Sequence of chain 1.B:
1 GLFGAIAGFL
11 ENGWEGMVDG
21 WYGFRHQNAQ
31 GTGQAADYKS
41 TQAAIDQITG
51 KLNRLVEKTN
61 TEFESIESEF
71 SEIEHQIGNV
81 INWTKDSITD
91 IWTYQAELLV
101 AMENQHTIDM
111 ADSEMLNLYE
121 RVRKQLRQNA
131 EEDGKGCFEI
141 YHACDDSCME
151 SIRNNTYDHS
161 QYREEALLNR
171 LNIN

The protein below binds the small molecule below.
Small molecule (SMILES): CC(=O)N[C@@H]1[C@@H](O)[C@H](O)[C@@H](CO)O[C@H]1O

Sequence of chain 1.C:
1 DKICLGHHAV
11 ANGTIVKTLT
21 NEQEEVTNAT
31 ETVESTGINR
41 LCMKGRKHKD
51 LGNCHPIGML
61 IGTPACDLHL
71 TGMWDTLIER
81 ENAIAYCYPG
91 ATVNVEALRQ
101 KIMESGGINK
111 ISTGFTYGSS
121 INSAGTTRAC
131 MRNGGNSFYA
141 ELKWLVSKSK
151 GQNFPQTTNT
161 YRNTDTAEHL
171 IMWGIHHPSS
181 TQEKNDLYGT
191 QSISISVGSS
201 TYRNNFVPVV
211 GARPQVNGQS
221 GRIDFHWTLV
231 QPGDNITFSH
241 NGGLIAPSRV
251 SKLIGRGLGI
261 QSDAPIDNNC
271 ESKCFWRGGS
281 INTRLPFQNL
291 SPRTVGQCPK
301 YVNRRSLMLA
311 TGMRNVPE

Binding-site contacts:
Ligand atom O7 contacts residue ASN79 of chain 1.B at 2.7 Å (h-bond).
Ligand atom C2 contacts residue ASN82 of chain 1.B at 2.3 Å.
Ligand atom N2 contacts residue ASN82 of chain 1.B at 2.8 Å (h-bond).
Ligand atom C8 contacts residue GLY78 of chain 1.B at 3.9 Å.
Ligand atom C8 contacts residue ASN79 of chain 1.B at 3.4 Å.
Ligand atom O7 contacts residue GLU64 of chain 1.D at 4.3 Å.
Ligand atom C4 contacts residue ASN82 of chain 1.B at 4.2 Å.
Ligand atom C8 contacts residue HIS75 of chain 1.B at 3.4 Å.
Ligand atom O7 contacts residue ASN82 of chain 1.B at 3.5 Å (h-bond).
Ligand atom C3 contacts residue ASN82 of chain 1.B at 3.7 Å.
Ligand atom C7 contacts residue GLU104 of chain 1.C at 4.3 Å.
Ligand atom C7 contacts residue GLY78 of chain 1.B at 4.5 Å.
Ligand atom C8 contacts residue ASN82 of chain 1.B at 4.5 Å.
Ligand atom O7 contacts residue GLU104 of chain 1.C at 3.1 Å (salt-bridge).
Ligand atom C7 contacts residue ASN82 of chain 1.B at 3.4 Å.
Ligand atom O7 contacts residue HIS75 of chain 1.B at 4.2 Å.
Ligand atom N2 contacts residue ASN79 of chain 1.B at 4.3 Å.
Ligand atom C7 contacts residue HIS75 of chain 1.B at 4.2 Å.
Ligand atom C5 contacts residue ASN82 of chain 1.B at 3.7 Å.
Ligand atom O5 contacts residue ASN82 of chain 1.B at 2.4 Å (h-bond).
Ligand atom C7 contacts residue ASN79 of chain 1.B at 3.2 Å.
Ligand atom C1 contacts residue ASN82 of chain 1.B at 1.4 Å.

Sequence of chain 1.D:
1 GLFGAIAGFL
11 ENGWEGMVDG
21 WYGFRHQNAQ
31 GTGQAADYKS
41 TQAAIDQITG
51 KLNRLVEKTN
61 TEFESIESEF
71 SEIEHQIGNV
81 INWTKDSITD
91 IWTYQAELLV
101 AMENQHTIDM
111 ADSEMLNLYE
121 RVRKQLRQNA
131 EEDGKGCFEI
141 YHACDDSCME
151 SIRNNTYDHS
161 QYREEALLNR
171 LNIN